Binding-site contacts:
Ligand atom OXT contacts residue PRO89 of chain 1.B at 3.8 Å.
Ligand atom CB contacts residue LEU138 of chain 1.B at 3.8 Å (hydrophobic).
Ligand atom CG contacts residue MET196 of chain 1.B at 4.3 Å (hydrophobic).
Ligand atom O contacts residue ARG96 of chain 1.B at 2.8 Å (salt-bridge).
Ligand atom C contacts residue SER142 of chain 1.B at 3.4 Å.
Ligand atom CB contacts residue GLU193 of chain 1.B at 4.0 Å.
Ligand atom N contacts residue PRO89 of chain 1.B at 2.9 Å (h-bond).
Ligand atom CD contacts residue THR143 of chain 1.B at 3.2 Å.
Ligand atom OXT contacts residue ARG96 of chain 1.B at 2.8 Å (salt-bridge).
Ligand atom OXT contacts residue LEU90 of chain 1.B at 3.6 Å.
Ligand atom C contacts residue THR91 of chain 1.B at 3.7 Å.
Ligand atom N contacts residue SER142 of chain 1.B at 4.1 Å.
Ligand atom O contacts residue TYR61 of chain 1.B at 3.6 Å.
Ligand atom CG contacts residue LEU138 of chain 1.B at 3.6 Å (hydrophobic).
Ligand atom O contacts residue GLY141 of chain 1.B at 3.3 Å.
Ligand atom C contacts residue TYR61 of chain 1.B at 3.6 Å (hydrophobic).
Ligand atom OE2 contacts residue SER142 of chain 1.B at 3.3 Å (h-bond).
Ligand atom OE1 contacts residue GLU193 of chain 1.B at 3.7 Å.
Ligand atom N contacts residue TYR61 of chain 1.B at 4.0 Å.
Ligand atom OE2 contacts residue THR143 of chain 1.B at 3.1 Å (h-bond).
Ligand atom CB contacts residue TYR61 of chain 1.B at 3.6 Å (hydrophobic).
Ligand atom OXT contacts residue THR91 of chain 1.B at 2.9 Å (h-bond).
Ligand atom CG contacts residue GLU193 of chain 1.B at 3.5 Å.
Ligand atom CA contacts residue THR91 of chain 1.B at 3.4 Å.
Ligand atom OE2 contacts residue LEU138 of chain 1.B at 4.0 Å.
Ligand atom O contacts residue SER142 of chain 1.B at 2.8 Å (h-bond).
Ligand atom CA contacts residue TYR61 of chain 1.B at 4.0 Å (hydrophobic).
Ligand atom CA contacts residue GLU193 of chain 1.B at 3.3 Å.
Ligand atom OE2 contacts residue GLY141 of chain 1.B at 3.7 Å.
Ligand atom N contacts residue THR91 of chain 1.B at 2.9 Å (h-bond).
Ligand atom N contacts residue TYR220 of chain 1.B at 3.7 Å.
Ligand atom CD contacts residue LEU138 of chain 1.B at 3.9 Å (hydrophobic).
Ligand atom OE1 contacts residue THR143 of chain 1.B at 2.6 Å (h-bond).
Ligand atom CA contacts residue SER142 of chain 1.B at 3.3 Å.
Ligand atom OXT contacts residue TYR61 of chain 1.B at 3.5 Å.
Ligand atom CD contacts residue GLU193 of chain 1.B at 3.9 Å.
Ligand atom N contacts residue GLU193 of chain 1.B at 2.8 Å (salt-bridge).
Ligand atom C contacts residue ARG96 of chain 1.B at 3.4 Å.
Ligand atom OXT contacts residue SER142 of chain 1.B at 4.0 Å.
Ligand atom CA contacts residue PRO89 of chain 1.B at 4.1 Å (hydrophobic).

This small molecule binds to this protein.
Small molecule (SMILES): N[C@@H](CCC(=O)O)C(=O)O

Sequence of chain 1.B:
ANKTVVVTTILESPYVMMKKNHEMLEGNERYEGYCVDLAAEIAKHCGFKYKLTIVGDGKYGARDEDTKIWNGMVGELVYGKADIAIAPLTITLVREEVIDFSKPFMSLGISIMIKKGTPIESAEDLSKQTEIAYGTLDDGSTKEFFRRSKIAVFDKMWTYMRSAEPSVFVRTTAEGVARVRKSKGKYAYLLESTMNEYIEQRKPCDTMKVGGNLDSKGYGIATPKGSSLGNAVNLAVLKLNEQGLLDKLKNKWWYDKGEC